A protein and the small-molecule ligand that binds it are described below.
Small molecule (SMILES): CC[C@H](C)[C@H](NC(=O)[C@H](CCSC)NC(=O)[C@H](CCCCN)NC(=O)[C@H](CCC(N)=O)NC(=O)[C@H](C)N)C(=O)N[C@@H](Cc1ccc(O)cc1)C(=O)N[C@@H](CCCCN)C(=O)N[C@@H](CC(C)C)C(=O)N[C@@H](CC(C)C)C(=O)N1CCC[C@H]1C(=O)NCC(=O)N1CCC[C@H]1C(=O)N[C@@H](CC(N)=O)C(=O)N[C@@H](CCCCN)C(=O)N[C@@H](CCSC)C(=O)N[C@@H](CC(C)C)C(=O)N1CCC[C@H]1C(=O)N[C@@H](C)C(=O)N[C@H](C=O)C(C)C

Binding-site contacts:
Ligand atom O contacts residue THR128 of chain 1.B at 3.2 Å.
Ligand atom N contacts residue PHE129 of chain 1.B at 2.7 Å (h-bond).
Ligand atom O contacts residue ALA127 of chain 1.B at 3.6 Å.
Ligand atom ND2 contacts residue ASP196 of chain 1.B at 2.7 Å (salt-bridge).
Ligand atom O contacts residue GLN125 of chain 1.B at 3.6 Å.
Ligand atom CD2 contacts residue ALA127 of chain 1.B at 3.6 Å (hydrophobic).
Ligand atom CG2 contacts residue ALA127 of chain 1.B at 3.5 Å (hydrophobic).
Ligand atom CB contacts residue GLN173 of chain 1.B at 3.2 Å.
Ligand atom N contacts residue GLN173 of chain 1.B at 3.5 Å (h-bond).
Ligand atom CA contacts residue LEU68 of chain 1.B at 3.7 Å (hydrophobic).
Ligand atom CA contacts residue GLN125 of chain 1.B at 3.5 Å.
Ligand atom CB contacts residue ALA127 of chain 1.B at 3.7 Å (hydrophobic).
Ligand atom CG2 contacts residue GLN125 of chain 1.B at 2.7 Å.
Ligand atom CA contacts residue THR128 of chain 1.B at 3.1 Å.
Ligand atom N contacts residue ALA127 of chain 1.B at 2.7 Å (h-bond).
Ligand atom O contacts residue VAL169 of chain 1.B at 3.2 Å.
Ligand atom CG contacts residue THR198 of chain 1.B at 3.7 Å.
Ligand atom CB contacts residue THR198 of chain 1.B at 3.6 Å.
Ligand atom C contacts residue ALA127 of chain 1.B at 3.5 Å (hydrophobic).
Ligand atom N contacts residue THR128 of chain 1.B at 3.6 Å.
Ligand atom CD1 contacts residue LEU68 of chain 1.B at 3.5 Å (hydrophobic).
Ligand atom O contacts residue PHE129 of chain 1.B at 3.0 Å (h-bond).
Ligand atom OD1 contacts residue THR198 of chain 1.B at 3.7 Å.
Ligand atom O contacts residue LEU202 of chain 1.B at 3.6 Å.
Ligand atom CG contacts residue THR201 of chain 1.B at 3.1 Å.
Ligand atom OD1 contacts residue SER199 of chain 1.B at 2.4 Å (h-bond).
Ligand atom O contacts residue ALA127 of chain 1.B at 2.8 Å (h-bond).
Ligand atom CA contacts residue PHE129 of chain 1.B at 3.2 Å (hydrophobic).
Ligand atom OD1 contacts residue GLN173 of chain 1.B at 3.5 Å (h-bond).
Ligand atom CB contacts residue GLN125 of chain 1.B at 3.3 Å.
Ligand atom CG contacts residue PHE194 of chain 1.B at 3.1 Å (hydrophobic).
Ligand atom O contacts residue GLN173 of chain 1.B at 3.6 Å.
Ligand atom CG contacts residue SER199 of chain 1.B at 3.4 Å.
Ligand atom CE contacts residue ASP130 of chain 1.B at 3.6 Å.
Ligand atom CG contacts residue ASP196 of chain 1.B at 3.5 Å.
Ligand atom OD1 contacts residue ASP196 of chain 1.B at 3.1 Å (salt-bridge).
Ligand atom CD contacts residue THR128 of chain 1.B at 3.6 Å.
Ligand atom O contacts residue VAL171 of chain 1.B at 3.5 Å.
Ligand atom CA contacts residue ALA127 of chain 1.B at 3.4 Å (hydrophobic).
Ligand atom CG1 contacts residue GLN125 of chain 1.B at 3.3 Å.

Sequence of chain 1.B:
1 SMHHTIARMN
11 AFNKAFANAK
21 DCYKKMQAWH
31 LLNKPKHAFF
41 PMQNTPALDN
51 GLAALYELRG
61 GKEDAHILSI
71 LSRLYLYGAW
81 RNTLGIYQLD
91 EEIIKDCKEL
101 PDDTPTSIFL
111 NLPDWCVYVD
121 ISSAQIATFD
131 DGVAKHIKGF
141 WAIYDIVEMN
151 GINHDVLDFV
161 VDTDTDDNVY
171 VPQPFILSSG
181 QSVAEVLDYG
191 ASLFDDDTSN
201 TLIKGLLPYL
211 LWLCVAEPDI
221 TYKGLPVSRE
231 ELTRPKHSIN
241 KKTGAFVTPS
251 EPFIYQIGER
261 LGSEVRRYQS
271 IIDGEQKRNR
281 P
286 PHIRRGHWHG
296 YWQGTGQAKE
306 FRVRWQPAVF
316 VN